Binding-site contacts:
Ligand atom C4 contacts residue SER992 of chain 1.A at 4.1 Å.
Ligand atom C7 contacts residue VAL988 of chain 1.A at 4.4 Å (hydrophobic).
Ligand atom C5 contacts residue ASN839 of chain 1.A at 4.2 Å.
Ligand atom C15 contacts residue ASN839 of chain 1.A at 4.0 Å.
Ligand atom C15 contacts residue LEU843 of chain 1.A at 3.7 Å (hydrophobic).
Ligand atom C23 contacts residue GLY844 of chain 1.A at 4.1 Å.
Ligand atom C18 contacts residue ILE840 of chain 1.A at 3.7 Å (hydrophobic).
Ligand atom C7 contacts residue ASN839 of chain 1.A at 3.7 Å.
Ligand atom C22 contacts residue GLY844 of chain 1.A at 4.1 Å.
Ligand atom C16 contacts residue LEU843 of chain 1.A at 3.8 Å (hydrophobic).
Ligand atom O1 contacts residue SER992 of chain 1.A at 4.2 Å.
Ligand atom C16 contacts residue GLY844 of chain 1.A at 4.5 Å.
Ligand atom C27 contacts residue ILE848 of chain 1.A at 3.9 Å (hydrophobic).
Ligand atom C6 contacts residue ASN839 of chain 1.A at 3.3 Å.
Ligand atom C19 contacts residue ILE836 of chain 1.A at 4.4 Å (hydrophobic).
Ligand atom C6 contacts residue VAL988 of chain 1.A at 4.4 Å (hydrophobic).
Ligand atom C4 contacts residue ASN839 of chain 1.A at 4.1 Å.

A small-molecule ligand and the protein it binds are described below.
Small molecule (SMILES): CC(C)CCC[C@@H](C)[C@H]1CC[C@H]2[C@@H]3CC=C4C[C@@H](O)CC[C@]4(C)[C@H]3CC[C@]12C

Sequence of chain 1.A:
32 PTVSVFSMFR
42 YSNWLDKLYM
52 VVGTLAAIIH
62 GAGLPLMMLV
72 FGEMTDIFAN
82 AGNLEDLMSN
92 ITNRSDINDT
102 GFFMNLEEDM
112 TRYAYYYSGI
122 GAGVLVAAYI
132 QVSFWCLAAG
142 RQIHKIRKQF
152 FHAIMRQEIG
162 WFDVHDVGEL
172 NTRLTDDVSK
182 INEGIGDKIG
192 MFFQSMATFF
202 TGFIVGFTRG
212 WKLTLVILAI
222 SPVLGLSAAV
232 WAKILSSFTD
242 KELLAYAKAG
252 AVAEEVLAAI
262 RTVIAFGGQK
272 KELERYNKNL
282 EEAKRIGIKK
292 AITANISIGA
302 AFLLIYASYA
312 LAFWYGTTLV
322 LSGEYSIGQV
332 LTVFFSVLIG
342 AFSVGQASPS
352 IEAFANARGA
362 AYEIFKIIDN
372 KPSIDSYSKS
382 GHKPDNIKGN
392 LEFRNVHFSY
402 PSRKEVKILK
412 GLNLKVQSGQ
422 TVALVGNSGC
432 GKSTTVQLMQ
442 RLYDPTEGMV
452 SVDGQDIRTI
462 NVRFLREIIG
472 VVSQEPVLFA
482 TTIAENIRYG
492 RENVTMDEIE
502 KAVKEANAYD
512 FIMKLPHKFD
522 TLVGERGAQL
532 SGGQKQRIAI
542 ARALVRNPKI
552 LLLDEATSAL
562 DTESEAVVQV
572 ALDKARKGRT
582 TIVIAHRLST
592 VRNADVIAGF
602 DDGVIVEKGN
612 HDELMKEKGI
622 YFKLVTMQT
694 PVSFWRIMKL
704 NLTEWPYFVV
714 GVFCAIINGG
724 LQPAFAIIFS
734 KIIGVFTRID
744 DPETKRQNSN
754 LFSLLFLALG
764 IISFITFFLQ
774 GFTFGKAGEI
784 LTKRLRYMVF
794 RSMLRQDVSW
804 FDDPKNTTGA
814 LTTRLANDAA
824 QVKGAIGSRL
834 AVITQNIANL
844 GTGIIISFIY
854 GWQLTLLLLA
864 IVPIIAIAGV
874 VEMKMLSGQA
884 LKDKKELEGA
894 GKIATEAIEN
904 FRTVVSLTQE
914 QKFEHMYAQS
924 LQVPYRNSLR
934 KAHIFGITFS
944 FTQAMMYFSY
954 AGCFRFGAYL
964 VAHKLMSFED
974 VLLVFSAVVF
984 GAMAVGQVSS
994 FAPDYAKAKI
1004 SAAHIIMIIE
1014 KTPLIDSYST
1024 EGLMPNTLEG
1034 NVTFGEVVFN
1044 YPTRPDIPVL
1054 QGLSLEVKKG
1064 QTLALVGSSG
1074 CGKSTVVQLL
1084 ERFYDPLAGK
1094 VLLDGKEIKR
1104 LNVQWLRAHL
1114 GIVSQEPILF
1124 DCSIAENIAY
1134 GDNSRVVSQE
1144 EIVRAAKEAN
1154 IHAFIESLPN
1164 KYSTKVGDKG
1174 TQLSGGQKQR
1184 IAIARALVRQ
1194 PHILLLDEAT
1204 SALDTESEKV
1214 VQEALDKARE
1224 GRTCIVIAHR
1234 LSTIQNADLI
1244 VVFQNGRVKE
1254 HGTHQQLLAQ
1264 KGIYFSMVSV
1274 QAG